Binding-site contacts:
Ligand atom O2 contacts residue PRO223 of chain 3.A at 4.1 Å.
Ligand atom C6 contacts residue TRP190 of chain 3.A at 3.4 Å (hydrophobic).
Ligand atom C5 contacts residue THR191 of chain 3.A at 4.0 Å.
Ligand atom C1 contacts residue PRO192 of chain 3.A at 3.7 Å (hydrophobic).
Ligand atom C1 contacts residue THR191 of chain 3.A at 4.1 Å.
Ligand atom C4 contacts residue TRP190 of chain 3.A at 4.2 Å (hydrophobic).
Ligand atom O5 contacts residue TRP190 of chain 3.A at 2.9 Å (h-bond).
Ligand atom O4 contacts residue TRP190 of chain 3.A at 3.5 Å (h-bond).
Ligand atom O5 contacts residue PRO192 of chain 3.A at 3.9 Å.
Ligand atom O1 contacts residue PRO192 of chain 3.A at 3.5 Å.
Ligand atom O1 contacts residue THR191 of chain 3.A at 4.0 Å.
Ligand atom O5 contacts residue THR191 of chain 3.A at 3.3 Å.
Ligand atom O6 contacts residue THR191 of chain 3.A at 3.6 Å.
Ligand atom C6 contacts residue THR191 of chain 3.A at 3.4 Å.
Ligand atom O1 contacts residue TRP190 of chain 3.A at 4.1 Å.
Ligand atom O1 contacts residue GLY22 of chain 3.A at 3.4 Å.
Ligand atom C1 contacts residue TRP190 of chain 3.A at 4.1 Å (hydrophobic).
Ligand atom O6 contacts residue GLU195 of chain 3.A at 2.9 Å (salt-bridge).
Ligand atom C6 contacts residue PRO192 of chain 3.A at 3.8 Å (hydrophobic).
Ligand atom C6 contacts residue GLU195 of chain 3.A at 3.4 Å.
Ligand atom O1 contacts residue PRO223 of chain 3.A at 3.7 Å.
Ligand atom C5 contacts residue TRP190 of chain 3.A at 3.3 Å (hydrophobic).
Ligand atom O6 contacts residue PRO192 of chain 3.A at 3.5 Å (h-bond).

The small molecule below binds the protein below.
Small molecule (SMILES): OC[C@H]1O[C@H](O)[C@H](O)[C@@H](O)[C@@H]1O

Sequence of chain 3.A:
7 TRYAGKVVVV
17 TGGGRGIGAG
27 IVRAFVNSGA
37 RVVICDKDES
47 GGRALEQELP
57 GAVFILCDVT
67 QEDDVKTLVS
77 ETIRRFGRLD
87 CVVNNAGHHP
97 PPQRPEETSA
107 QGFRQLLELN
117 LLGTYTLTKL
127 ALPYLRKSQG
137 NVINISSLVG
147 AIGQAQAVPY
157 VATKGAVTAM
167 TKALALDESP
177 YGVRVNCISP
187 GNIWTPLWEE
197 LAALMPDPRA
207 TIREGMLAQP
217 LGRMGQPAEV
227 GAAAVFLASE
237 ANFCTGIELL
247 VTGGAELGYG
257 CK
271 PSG